A small-molecule ligand and the protein it binds are described below.
Small molecule (SMILES): CC(=O)N[C@@H]1[C@@H](O)[C@H](O)[C@@H](CO)O[C@H]1O

Sequence of chain 1.A:
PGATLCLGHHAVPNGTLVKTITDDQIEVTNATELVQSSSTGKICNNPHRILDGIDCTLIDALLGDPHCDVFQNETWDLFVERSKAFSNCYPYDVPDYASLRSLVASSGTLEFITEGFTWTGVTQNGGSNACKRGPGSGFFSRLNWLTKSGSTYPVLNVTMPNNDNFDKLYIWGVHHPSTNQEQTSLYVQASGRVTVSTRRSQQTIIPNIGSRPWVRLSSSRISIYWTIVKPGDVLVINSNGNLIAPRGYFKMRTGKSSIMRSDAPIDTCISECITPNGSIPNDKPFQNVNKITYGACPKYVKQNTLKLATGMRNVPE

Binding-site contacts:
Ligand atom C8 contacts residue GLN74 of chain 1.A at 2.9 Å.
Ligand atom O6 contacts residue GLU113 of chain 1.A at 3.3 Å (salt-bridge).
Ligand atom C1 contacts residue PHE114 of chain 1.A at 3.7 Å (hydrophobic).
Ligand atom C3 contacts residue PHE114 of chain 1.A at 4.4 Å (hydrophobic).
Ligand atom O5 contacts residue PHE114 of chain 1.A at 3.8 Å.
Ligand atom C3 contacts residue ASN75 of chain 1.A at 3.8 Å.
Ligand atom C1 contacts residue ASN75 of chain 1.A at 1.5 Å.
Ligand atom O5 contacts residue ASN75 of chain 1.A at 2.4 Å (h-bond).
Ligand atom C5 contacts residue PHE114 of chain 1.A at 3.9 Å (hydrophobic).
Ligand atom N2 contacts residue ASN75 of chain 1.A at 3.0 Å (h-bond).
Ligand atom C2 contacts residue ASN75 of chain 1.A at 2.5 Å.
Ligand atom C5 contacts residue ASN75 of chain 1.A at 3.7 Å.
Ligand atom O7 contacts residue ASN75 of chain 1.A at 3.3 Å (h-bond).
Ligand atom C7 contacts residue GLN74 of chain 1.A at 4.3 Å.
Ligand atom C4 contacts residue ASN75 of chain 1.A at 4.2 Å.
Ligand atom C7 contacts residue ASN75 of chain 1.A at 3.4 Å.
Ligand atom O6 contacts residue ILE115 of chain 1.A at 4.1 Å.